Sequence of chain 1.A:
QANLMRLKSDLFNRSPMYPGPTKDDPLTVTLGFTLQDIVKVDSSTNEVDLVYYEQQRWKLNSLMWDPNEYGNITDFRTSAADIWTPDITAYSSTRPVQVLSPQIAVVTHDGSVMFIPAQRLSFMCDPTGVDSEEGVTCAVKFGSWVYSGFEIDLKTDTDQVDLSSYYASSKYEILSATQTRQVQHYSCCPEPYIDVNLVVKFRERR

Binding-site contacts:
Ligand atom C3 contacts residue ASN91 of chain 1.A at 3.8 Å.
Ligand atom C7 contacts residue GLY90 of chain 1.A at 4.0 Å.
Ligand atom O7 contacts residue GLY90 of chain 1.A at 4.1 Å.
Ligand atom N2 contacts residue ASN91 of chain 1.A at 3.0 Å (h-bond).
Ligand atom C8 contacts residue GLY90 of chain 1.A at 4.0 Å.
Ligand atom C7 contacts residue ASN91 of chain 1.A at 3.4 Å.
Ligand atom C4 contacts residue ASN91 of chain 1.A at 4.1 Å.
Ligand atom O5 contacts residue ASN91 of chain 1.A at 2.3 Å (h-bond).
Ligand atom C5 contacts residue ASN91 of chain 1.A at 3.5 Å.
Ligand atom O7 contacts residue ASN91 of chain 1.A at 3.4 Å (h-bond).
Ligand atom C2 contacts residue ASN91 of chain 1.A at 2.5 Å.
Ligand atom C1 contacts residue ASN91 of chain 1.A at 1.4 Å.

A protein and the small-molecule ligand that binds it are described below.
Small molecule (SMILES): CC(=O)N[C@@H]1[C@@H](O)[C@H](O)[C@@H](CO)O[C@H]1O